Binding-site contacts:
Ligand atom C1 contacts residue ASN410 of chain 1.D at 1.3 Å.
Ligand atom O7 contacts residue GLN361 of chain 1.D at 4.3 Å.
Ligand atom C5 contacts residue ASN410 of chain 1.D at 3.5 Å.
Ligand atom O7 contacts residue THR412 of chain 1.D at 4.4 Å.
Ligand atom C4 contacts residue ASN410 of chain 1.D at 4.1 Å.
Ligand atom C2 contacts residue THR411 of chain 1.D at 4.5 Å.
Ligand atom C2 contacts residue ASN410 of chain 1.D at 2.4 Å.
Ligand atom N2 contacts residue THR411 of chain 1.D at 3.4 Å (h-bond).
Ligand atom C7 contacts residue THR411 of chain 1.D at 3.1 Å.
Ligand atom C7 contacts residue ASN410 of chain 1.D at 4.0 Å.
Ligand atom C8 contacts residue THR412 of chain 1.D at 3.0 Å.
Ligand atom N2 contacts residue ASN410 of chain 1.D at 2.7 Å (h-bond).
Ligand atom C7 contacts residue THR412 of chain 1.D at 3.9 Å.
Ligand atom C8 contacts residue THR411 of chain 1.D at 3.4 Å.
Ligand atom C3 contacts residue ASN410 of chain 1.D at 3.6 Å.
Ligand atom O5 contacts residue ASN410 of chain 1.D at 2.3 Å (h-bond).
Ligand atom O7 contacts residue THR411 of chain 1.D at 2.2 Å (h-bond).

Sequence of chain 1.D:
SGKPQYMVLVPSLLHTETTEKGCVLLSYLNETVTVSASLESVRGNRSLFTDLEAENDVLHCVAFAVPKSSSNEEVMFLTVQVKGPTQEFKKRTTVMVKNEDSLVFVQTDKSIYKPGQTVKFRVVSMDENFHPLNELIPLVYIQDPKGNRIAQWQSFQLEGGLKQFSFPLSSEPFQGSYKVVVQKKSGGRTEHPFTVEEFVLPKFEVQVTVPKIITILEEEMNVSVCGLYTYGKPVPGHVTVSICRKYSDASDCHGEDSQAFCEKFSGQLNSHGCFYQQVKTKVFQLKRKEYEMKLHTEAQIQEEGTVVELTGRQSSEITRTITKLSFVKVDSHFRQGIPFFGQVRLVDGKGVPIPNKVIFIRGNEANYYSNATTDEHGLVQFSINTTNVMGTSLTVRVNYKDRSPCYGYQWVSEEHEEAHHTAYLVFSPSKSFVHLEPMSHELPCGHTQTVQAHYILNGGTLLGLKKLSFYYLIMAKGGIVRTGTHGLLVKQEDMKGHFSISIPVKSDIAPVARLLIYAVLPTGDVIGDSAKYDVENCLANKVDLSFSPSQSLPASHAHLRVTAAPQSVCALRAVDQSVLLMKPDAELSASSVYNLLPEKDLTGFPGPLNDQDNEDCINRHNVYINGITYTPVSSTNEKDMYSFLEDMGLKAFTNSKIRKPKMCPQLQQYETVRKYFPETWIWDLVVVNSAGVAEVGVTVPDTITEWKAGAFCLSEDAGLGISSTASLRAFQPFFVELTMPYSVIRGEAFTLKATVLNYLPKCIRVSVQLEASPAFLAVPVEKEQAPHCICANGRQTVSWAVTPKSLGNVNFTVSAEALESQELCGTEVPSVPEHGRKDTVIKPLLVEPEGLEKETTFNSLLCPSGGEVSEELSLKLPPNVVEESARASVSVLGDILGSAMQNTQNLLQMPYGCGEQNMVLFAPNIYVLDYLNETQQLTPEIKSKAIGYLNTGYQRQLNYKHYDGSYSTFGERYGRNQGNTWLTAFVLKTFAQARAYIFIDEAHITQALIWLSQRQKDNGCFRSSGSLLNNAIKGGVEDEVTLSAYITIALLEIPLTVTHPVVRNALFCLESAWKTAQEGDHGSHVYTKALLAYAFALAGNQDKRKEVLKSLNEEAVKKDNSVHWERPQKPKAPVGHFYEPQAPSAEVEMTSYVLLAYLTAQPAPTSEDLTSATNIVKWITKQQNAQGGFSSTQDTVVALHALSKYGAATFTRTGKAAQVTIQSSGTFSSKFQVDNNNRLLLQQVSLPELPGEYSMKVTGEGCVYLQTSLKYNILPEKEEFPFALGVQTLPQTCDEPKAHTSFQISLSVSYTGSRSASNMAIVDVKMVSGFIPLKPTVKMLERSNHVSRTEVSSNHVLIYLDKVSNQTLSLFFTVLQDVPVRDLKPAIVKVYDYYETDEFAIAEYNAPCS

This small molecule binds to this protein.
Small molecule (SMILES): CC(=O)N[C@H]1[C@H](O[C@H]2[C@H](O)[C@@H](NC(C)=O)CO[C@@H]2CO)O[C@H](CO)[C@@H](O[C@@H]2O[C@H](CO)[C@@H](O)[C@H](O)[C@@H]2O)[C@@H]1O